Binding-site contacts:
Ligand atom C15 contacts residue GLY209 of chain 1.A at 3.4 Å.
Ligand atom C2 contacts residue THR190 of chain 1.A at 3.4 Å.
Ligand atom C16 contacts residue ARG201 of chain 1.A at 3.7 Å.
Ligand atom O4 contacts residue HIS78 of chain 1.A at 2.9 Å (h-bond).
Ligand atom C16 contacts residue GLY209 of chain 1.A at 3.6 Å.
Ligand atom C5 contacts residue LYS238 of chain 1.A at 3.7 Å.
Ligand atom O3 contacts residue MET62 of chain 1.A at 3.3 Å.
Ligand atom C6 contacts residue ILE197 of chain 1.A at 3.6 Å (hydrophobic).
Ligand atom C12 contacts residue LEU18 of chain 1.A at 3.7 Å (hydrophobic).
Ligand atom C15 contacts residue VAL216 of chain 1.A at 3.6 Å (hydrophobic).
Ligand atom C2 contacts residue ZN1 of chain 1.C at 2.8 Å.
Ligand atom N3 contacts residue ASP241 of chain 1.A at 3.7 Å.
Ligand atom N2 contacts residue THR190 of chain 1.A at 3.0 Å (h-bond).
Ligand atom C2 contacts residue ASP241 of chain 1.A at 3.6 Å.
Ligand atom O2 contacts residue ILE197 of chain 1.A at 3.4 Å.
Ligand atom C4 contacts residue PHE191 of chain 1.A at 3.7 Å (hydrophobic).
Ligand atom C12 contacts residue PHE191 of chain 1.A at 3.3 Å (hydrophobic).
Ligand atom O1 contacts residue HIS78 of chain 1.A at 3.6 Å.
Ligand atom C1 contacts residue THR190 of chain 1.A at 3.7 Å.
Ligand atom C11 contacts residue PHE191 of chain 1.A at 3.6 Å (hydrophobic).
Ligand atom C12 contacts residue THR190 of chain 1.A at 3.3 Å.
Ligand atom N3 contacts residue ZN1 of chain 1.C at 2.9 Å.
Ligand atom C7 contacts residue ALA214 of chain 1.A at 3.6 Å (hydrophobic).
Ligand atom O4 contacts residue GLU77 of chain 1.A at 2.5 Å (salt-bridge).
Ligand atom C6 contacts residue GLY209 of chain 1.A at 3.5 Å.
Ligand atom N3 contacts residue MET62 of chain 1.A at 3.6 Å.
Ligand atom O1 contacts residue HIS237 of chain 1.A at 2.9 Å (h-bond).
Ligand atom N3 contacts residue HIS264 of chain 1.A at 2.9 Å (h-bond).
Ligand atom O1 contacts residue ZN1 of chain 1.C at 2.1 Å.
Ligand atom C5 contacts residue ASP241 of chain 1.A at 3.5 Å.
Ligand atom O1 contacts residue ASP241 of chain 1.A at 3.4 Å (salt-bridge).
Ligand atom O4 contacts residue HIS264 of chain 1.A at 3.4 Å (h-bond).
Ligand atom O4 contacts residue ASP241 of chain 1.A at 3.0 Å (salt-bridge).
Ligand atom C16 contacts residue SER210 of chain 1.A at 3.8 Å.
Ligand atom N3 contacts residue GLU77 of chain 1.A at 3.1 Å (salt-bridge).
Ligand atom O4 contacts residue ZN1 of chain 1.C at 2.0 Å.
Ligand atom C6 contacts residue SER210 of chain 1.A at 3.6 Å.
Ligand atom C15 contacts residue SER210 of chain 1.A at 3.5 Å.
Ligand atom O1 contacts residue THR190 of chain 1.A at 2.6 Å (h-bond).
Ligand atom C6 contacts residue VAL216 of chain 1.A at 3.7 Å (hydrophobic).

Sequence of chain 1.A:
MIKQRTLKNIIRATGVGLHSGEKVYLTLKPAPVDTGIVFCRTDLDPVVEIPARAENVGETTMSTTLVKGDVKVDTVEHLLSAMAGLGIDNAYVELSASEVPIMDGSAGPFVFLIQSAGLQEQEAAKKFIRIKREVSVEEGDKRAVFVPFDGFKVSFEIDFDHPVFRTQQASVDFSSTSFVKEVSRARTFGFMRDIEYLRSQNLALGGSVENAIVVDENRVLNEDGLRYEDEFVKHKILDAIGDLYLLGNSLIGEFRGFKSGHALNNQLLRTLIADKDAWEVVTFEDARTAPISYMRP

The small molecule below binds the protein below.
Small molecule (SMILES): CC#CCOc1ccc(C(=O)N[C@H](C(=O)NO)C(C)(C)N)cc1